Binding-site contacts:
Ligand atom O5 contacts residue ASN401 of chain 1.A at 4.2 Å.
Ligand atom O7 contacts residue ASN323 of chain 1.A at 3.6 Å.
Ligand atom C1 contacts residue ASN401 of chain 1.A at 4.1 Å.
Ligand atom C4 contacts residue ASN323 of chain 1.A at 4.3 Å.
Ligand atom C3 contacts residue ASN323 of chain 1.A at 3.8 Å.
Ligand atom C8 contacts residue ASN323 of chain 1.A at 4.4 Å.
Ligand atom C7 contacts residue ASN323 of chain 1.A at 3.5 Å.
Ligand atom C5 contacts residue ASN401 of chain 1.A at 4.2 Å.
Ligand atom N2 contacts residue ASN323 of chain 1.A at 2.8 Å (h-bond).
Ligand atom C5 contacts residue ASN323 of chain 1.A at 3.6 Å.
Ligand atom O5 contacts residue ASN323 of chain 1.A at 2.4 Å (h-bond).
Ligand atom C1 contacts residue ASN323 of chain 1.A at 1.4 Å.
Ligand atom C2 contacts residue ASN323 of chain 1.A at 2.6 Å.

Sequence of chain 1.A:
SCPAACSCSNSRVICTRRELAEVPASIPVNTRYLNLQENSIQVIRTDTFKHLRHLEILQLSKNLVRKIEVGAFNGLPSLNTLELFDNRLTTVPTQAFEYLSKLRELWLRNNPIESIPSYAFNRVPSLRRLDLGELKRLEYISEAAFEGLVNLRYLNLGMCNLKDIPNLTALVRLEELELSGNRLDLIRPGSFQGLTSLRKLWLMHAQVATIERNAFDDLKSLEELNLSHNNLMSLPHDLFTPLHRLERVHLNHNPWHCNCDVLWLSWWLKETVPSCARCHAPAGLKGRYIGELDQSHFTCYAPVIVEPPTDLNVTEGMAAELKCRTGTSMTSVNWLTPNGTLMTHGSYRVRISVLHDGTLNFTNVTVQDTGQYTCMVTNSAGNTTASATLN

A protein and the small-molecule ligand that binds it are described below.
Small molecule (SMILES): CC(=O)N[C@@H]1[C@@H](O)[C@H](O)[C@@H](CO)O[C@H]1O